Binding-site contacts:
Ligand atom CAF contacts residue GLU27 of chain 1.D at 3.8 Å.
Ligand atom CAF contacts residue HIS62 of chain 1.D at 3.5 Å.
Ligand atom OAC contacts residue HIS80 of chain 1.D at 3.1 Å (h-bond).
Ligand atom PAH contacts residue THR129 of chain 1.D at 3.4 Å.
Ligand atom OAB contacts residue ARG158 of chain 1.D at 3.2 Å (salt-bridge).
Ligand atom NAA contacts residue TYR75 of chain 1.D at 4.1 Å.
Ligand atom CAG contacts residue FE1 of chain 1.N at 3.1 Å.
Ligand atom OAE contacts residue GLN133 of chain 1.D at 2.5 Å (h-bond).
Ligand atom PAH contacts residue ARG158 of chain 1.D at 4.0 Å.
Ligand atom CAG contacts residue ASP59 of chain 1.D at 4.0 Å.
Ligand atom CAF contacts residue THR129 of chain 1.D at 3.7 Å.
Ligand atom OAE contacts residue FE1 of chain 1.N at 3.8 Å.
Ligand atom OAC contacts residue HIS62 of chain 1.D at 2.6 Å (h-bond).
Ligand atom OAB contacts residue LYS108 of chain 1.D at 2.3 Å (salt-bridge).
Ligand atom CAF contacts residue TYR75 of chain 1.D at 4.1 Å (hydrophobic).
Ligand atom OAE contacts residue THR129 of chain 1.D at 2.8 Å (h-bond).
Ligand atom PAH contacts residue LYS108 of chain 1.D at 3.4 Å.
Ligand atom OAC contacts residue ASP59 of chain 1.D at 2.9 Å (salt-bridge).
Ligand atom OAD contacts residue LYS108 of chain 1.D at 3.9 Å.
Ligand atom OAC contacts residue FE1 of chain 1.N at 2.3 Å.
Ligand atom PAH contacts residue GLN133 of chain 1.D at 3.7 Å.
Ligand atom OAD contacts residue HIS104 of chain 1.D at 3.4 Å (h-bond).
Ligand atom OAB contacts residue THR129 of chain 1.D at 2.9 Å (h-bond).
Ligand atom OAE contacts residue LYS108 of chain 1.D at 3.6 Å (salt-bridge).
Ligand atom CAG contacts residue HIS62 of chain 1.D at 3.6 Å.
Ligand atom PAH contacts residue FE1 of chain 1.N at 3.1 Å.
Ligand atom OAB contacts residue SER126 of chain 1.D at 2.6 Å (h-bond).
Ligand atom OAE contacts residue HIS80 of chain 1.D at 3.2 Å.
Ligand atom CAG contacts residue GLU27 of chain 1.D at 4.1 Å.
Ligand atom NAA contacts residue ALA125 of chain 1.D at 4.1 Å.
Ligand atom OAD contacts residue VAL105 of chain 1.D at 3.9 Å.
Ligand atom PAH contacts residue SER126 of chain 1.D at 3.9 Å.
Ligand atom OAD contacts residue ARG158 of chain 1.D at 2.9 Å (salt-bridge).
Ligand atom OAD contacts residue FE1 of chain 1.N at 2.2 Å.
Ligand atom PAH contacts residue HIS80 of chain 1.D at 3.8 Å.
Ligand atom OAD contacts residue GLN133 of chain 1.D at 3.9 Å.
Ligand atom OAC contacts residue FE1 of chain 1.O at 4.0 Å.
Ligand atom NAA contacts residue HIS62 of chain 1.D at 3.9 Å.
Ligand atom NAA contacts residue GLU27 of chain 1.D at 2.5 Å (salt-bridge).
Ligand atom OAD contacts residue HIS80 of chain 1.D at 3.5 Å.

Sequence of chain 1.D:
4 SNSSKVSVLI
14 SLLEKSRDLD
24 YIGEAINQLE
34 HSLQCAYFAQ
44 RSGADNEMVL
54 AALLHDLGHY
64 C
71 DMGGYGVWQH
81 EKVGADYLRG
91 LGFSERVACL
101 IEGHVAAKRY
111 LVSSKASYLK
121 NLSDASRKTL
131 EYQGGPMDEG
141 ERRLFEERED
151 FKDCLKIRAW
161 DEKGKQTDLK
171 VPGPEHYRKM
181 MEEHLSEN

This protein binds this small molecule.
Small molecule (SMILES): NC[C@H](O)P(=O)(O)O